Sequence of chain 1.A:
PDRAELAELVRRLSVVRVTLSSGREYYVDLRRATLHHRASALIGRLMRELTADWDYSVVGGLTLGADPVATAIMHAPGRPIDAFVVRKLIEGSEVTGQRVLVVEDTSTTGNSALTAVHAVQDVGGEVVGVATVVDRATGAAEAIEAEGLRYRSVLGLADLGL

Sequence of chain 1.B:
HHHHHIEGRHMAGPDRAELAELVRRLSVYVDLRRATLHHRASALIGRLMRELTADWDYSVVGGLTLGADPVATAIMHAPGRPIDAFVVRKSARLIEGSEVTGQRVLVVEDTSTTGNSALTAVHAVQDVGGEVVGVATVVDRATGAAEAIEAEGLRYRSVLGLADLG

Binding-site contacts:
Ligand atom O1B contacts residue LYS105 of chain 1.A at 3.0 Å (salt-bridge).
Ligand atom O3 contacts residue GLU130 of chain 1.A at 2.5 Å (salt-bridge).
Ligand atom P contacts residue GLY136 of chain 1.A at 3.9 Å.
Ligand atom O3P contacts residue THR134 of chain 1.A at 3.3 Å (h-bond).
Ligand atom O3P contacts residue SER138 of chain 1.A at 3.8 Å.
Ligand atom O3B contacts residue ARG104 of chain 1.B at 3.1 Å (salt-bridge).
Ligand atom PB contacts residue LEU81 of chain 1.A at 3.7 Å.
Ligand atom O2 contacts residue ASP131 of chain 1.A at 2.7 Å (salt-bridge).
Ligand atom O2B contacts residue GLY82 of chain 1.A at 3.0 Å (h-bond).
Ligand atom C1 contacts residue ARG48 of chain 1.A at 3.6 Å.
Ligand atom O2P contacts residue THR135 of chain 1.A at 2.8 Å (h-bond).
Ligand atom O3B contacts residue ARG48 of chain 1.A at 2.5 Å (salt-bridge).
Ligand atom O3P contacts residue ASN137 of chain 1.A at 3.4 Å (h-bond).
Ligand atom O2 contacts residue ARG48 of chain 1.A at 3.0 Å (salt-bridge).
Ligand atom C3 contacts residue THR132 of chain 1.A at 3.2 Å.
Ligand atom O2P contacts residue THR134 of chain 1.A at 3.4 Å.
Ligand atom C2 contacts residue ASP131 of chain 1.A at 3.5 Å.
Ligand atom C2 contacts residue ARG48 of chain 1.A at 3.8 Å.
Ligand atom O1P contacts residue SER138 of chain 1.A at 2.7 Å (h-bond).
Ligand atom P contacts residue THR135 of chain 1.A at 3.3 Å.
Ligand atom O1A contacts residue ARG48 of chain 1.A at 3.7 Å.
Ligand atom O2 contacts residue GLU130 of chain 1.A at 3.6 Å.
Ligand atom PB contacts residue ARG104 of chain 1.B at 3.4 Å.
Ligand atom O1B contacts residue LEU81 of chain 1.A at 3.4 Å (h-bond).
Ligand atom O1B contacts residue ARG104 of chain 1.B at 2.6 Å (salt-bridge).
Ligand atom O5 contacts residue THR134 of chain 1.A at 3.3 Å (h-bond).
Ligand atom C2 contacts residue THR132 of chain 1.A at 3.6 Å.
Ligand atom O3A contacts residue LYS105 of chain 1.A at 3.7 Å.
Ligand atom O1 contacts residue ARG48 of chain 1.A at 3.3 Å (salt-bridge).
Ligand atom O2B contacts residue ARG48 of chain 1.A at 2.8 Å (salt-bridge).
Ligand atom O3 contacts residue THR132 of chain 1.A at 3.8 Å.
Ligand atom C5 contacts residue THR134 of chain 1.A at 3.7 Å.
Ligand atom O3P contacts residue GLY136 of chain 1.A at 2.6 Å (h-bond).
Ligand atom O2B contacts residue LEU81 of chain 1.A at 3.0 Å (h-bond).
Ligand atom P contacts residue THR134 of chain 1.A at 3.8 Å.
Ligand atom O1P contacts residue THR135 of chain 1.A at 3.8 Å.
Ligand atom O3 contacts residue SER138 of chain 1.A at 3.6 Å.
Ligand atom PB contacts residue ARG48 of chain 1.A at 3.3 Å.
Ligand atom O3P contacts residue THR135 of chain 1.A at 3.2 Å (h-bond).
Ligand atom O3P contacts residue SER133 of chain 1.A at 3.9 Å.

This small molecule binds to this protein.
Small molecule (SMILES): O=P(O)(O)OC[C@H]1O[C@H](O[P](=O)(O)OP(=O)(O)O)[C@H](O)[C@@H]1O